Sequence of chain 18.J:
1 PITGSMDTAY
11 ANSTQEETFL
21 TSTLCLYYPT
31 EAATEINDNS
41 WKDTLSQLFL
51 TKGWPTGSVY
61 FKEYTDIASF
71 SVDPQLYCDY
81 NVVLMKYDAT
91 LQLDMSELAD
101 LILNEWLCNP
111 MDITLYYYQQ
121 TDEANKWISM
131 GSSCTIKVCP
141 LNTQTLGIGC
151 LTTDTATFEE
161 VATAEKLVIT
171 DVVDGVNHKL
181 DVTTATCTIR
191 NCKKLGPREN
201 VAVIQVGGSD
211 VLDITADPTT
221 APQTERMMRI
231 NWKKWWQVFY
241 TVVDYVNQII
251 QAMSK

The small molecule below binds the protein below.
Small molecule (SMILES): CC(=O)N[C@H]1[C@H](O[C@H]2[C@H](O)[C@@H](NC(C)=O)CO[C@@H]2CO)O[C@H](CO)[C@@H](O)[C@@H]1O

Binding-site contacts:
Ligand atom C7 contacts residue ASN12 of chain 18.J at 3.9 Å.
Ligand atom C2 contacts residue ASN12 of chain 18.J at 3.2 Å.
Ligand atom O7 contacts residue ASN12 of chain 18.J at 3.7 Å.
Ligand atom C5 contacts residue ASN12 of chain 18.J at 4.1 Å.
Ligand atom N2 contacts residue ASN12 of chain 18.J at 3.8 Å.
Ligand atom O5 contacts residue ASN12 of chain 18.J at 2.7 Å (h-bond).
Ligand atom C1 contacts residue ASN12 of chain 18.J at 2.1 Å.